Sequence of chain 1.A:
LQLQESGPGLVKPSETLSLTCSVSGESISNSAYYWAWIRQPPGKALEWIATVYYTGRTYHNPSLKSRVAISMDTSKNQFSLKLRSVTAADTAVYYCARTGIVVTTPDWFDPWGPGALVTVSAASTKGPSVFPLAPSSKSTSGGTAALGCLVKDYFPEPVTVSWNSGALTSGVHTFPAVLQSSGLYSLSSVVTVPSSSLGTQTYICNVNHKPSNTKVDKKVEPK

Binding-site contacts:
Ligand atom CE contacts residue VAL103 of chain 1.A at 3.6 Å (hydrophobic).
Ligand atom CD contacts residue ALA33 of chain 1.A at 3.6 Å (hydrophobic).
Ligand atom NZ contacts residue GLY101 of chain 1.A at 2.9 Å (h-bond).
Ligand atom NZ contacts residue TYR91 of chain 1.B at 3.1 Å (h-bond).
Ligand atom N contacts residue VAL103 of chain 1.A at 3.1 Å (h-bond).
Ligand atom ND1 contacts residue ARG30 of chain 1.B at 3.7 Å.
Ligand atom O contacts residue THR105 of chain 1.A at 2.9 Å (h-bond).
Ligand atom C contacts residue TYR32 of chain 1.B at 3.8 Å (hydrophobic).
Ligand atom CE contacts residue GLY101 of chain 1.A at 3.5 Å.
Ligand atom N contacts residue TYR32 of chain 1.B at 3.0 Å (h-bond).
Ligand atom CB contacts residue VAL104 of chain 1.A at 3.7 Å (hydrophobic).
Ligand atom CB contacts residue THR105 of chain 1.A at 3.6 Å.
Ligand atom N contacts residue THR105 of chain 1.A at 3.6 Å.
Ligand atom CD2 contacts residue VAL103 of chain 1.A at 3.7 Å (hydrophobic).
Ligand atom CD contacts residue TYR91 of chain 1.B at 3.6 Å (hydrophobic).
Ligand atom CB contacts residue VAL103 of chain 1.A at 3.6 Å (hydrophobic).
Ligand atom NZ contacts residue TYR34 of chain 1.A at 3.7 Å.
Ligand atom CA contacts residue TYR32 of chain 1.B at 3.6 Å (hydrophobic).
Ligand atom CE contacts residue ALA33 of chain 1.A at 3.6 Å (hydrophobic).
Ligand atom C contacts residue ARG30 of chain 1.B at 3.8 Å.
Ligand atom C contacts residue THR105 of chain 1.A at 3.8 Å.
Ligand atom NZ contacts residue GLY92 of chain 1.B at 3.1 Å (h-bond).
Ligand atom O contacts residue THR105 of chain 1.A at 3.7 Å.
Ligand atom CD contacts residue ASP28 of chain 1.B at 3.7 Å.
Ligand atom NZ contacts residue ALA33 of chain 1.A at 2.8 Å (h-bond).
Ligand atom CG contacts residue VAL103 of chain 1.A at 3.7 Å (hydrophobic).
Ligand atom CE contacts residue ILE102 of chain 1.A at 3.2 Å (hydrophobic).
Ligand atom C contacts residue THR105 of chain 1.A at 3.6 Å.
Ligand atom CE1 contacts residue ARG30 of chain 1.B at 3.0 Å.
Ligand atom CE contacts residue GLY92 of chain 1.B at 3.5 Å.
Ligand atom CB contacts residue TYR32 of chain 1.B at 3.9 Å (hydrophobic).
Ligand atom CE contacts residue TYR91 of chain 1.B at 3.2 Å (hydrophobic).
Ligand atom O contacts residue ARG30 of chain 1.B at 2.9 Å (salt-bridge).
Ligand atom NZ contacts residue ILE102 of chain 1.A at 2.9 Å (h-bond).
Ligand atom CG contacts residue ASP28 of chain 1.B at 3.1 Å.
Ligand atom NE2 contacts residue ARG30 of chain 1.B at 3.2 Å (salt-bridge).
Ligand atom O contacts residue VAL104 of chain 1.A at 3.2 Å.
Ligand atom CE contacts residue TYR32 of chain 1.B at 3.7 Å (hydrophobic).
Ligand atom CA contacts residue VAL103 of chain 1.A at 3.9 Å (hydrophobic).
Ligand atom CD contacts residue TYR32 of chain 1.B at 3.8 Å (hydrophobic).

Sequence of chain 1.B:
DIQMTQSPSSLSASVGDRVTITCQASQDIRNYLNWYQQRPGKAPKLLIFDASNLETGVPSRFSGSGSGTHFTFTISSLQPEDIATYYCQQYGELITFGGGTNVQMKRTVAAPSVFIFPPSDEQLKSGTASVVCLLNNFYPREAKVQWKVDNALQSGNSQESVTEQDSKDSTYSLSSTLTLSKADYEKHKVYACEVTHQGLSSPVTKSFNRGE

The protein below binds the small molecule below.
Small molecule (SMILES): CC[C@H](NC(=O)[C@H](C)NC(=O)[C@H](C)N)C(=O)N1CCC[C@H]1C(=O)N[C@@H](CCCCN)C(=O)N[C@@H](CC1=NC=NC1)C(=O)N[C@@H](CCCCN)C(=O)N[C@@H](CCCCN)C(=O)N[C@@H](CC(C)C)C(=O)N[C@@H](CCCCN)C(=O)N[C@H](C=O)CCC(N)=O